Binding-site contacts:
Ligand atom C5 contacts residue THR120 of chain 1.B at 3.9 Å.
Ligand atom C8 contacts residue ASN118 of chain 1.B at 4.2 Å.
Ligand atom O6 contacts residue THR120 of chain 1.B at 3.2 Å (h-bond).
Ligand atom C1 contacts residue THR120 of chain 1.B at 4.2 Å.
Ligand atom O6 contacts residue PRO122 of chain 1.B at 4.2 Å.
Ligand atom C3 contacts residue ASN118 of chain 1.B at 3.8 Å.
Ligand atom N2 contacts residue ASN118 of chain 1.B at 2.8 Å (h-bond).
Ligand atom C7 contacts residue ASN118 of chain 1.B at 3.1 Å.
Ligand atom C7 contacts residue HIS220 of chain 1.B at 4.3 Å.
Ligand atom C1 contacts residue ASN118 of chain 1.B at 1.4 Å.
Ligand atom C8 contacts residue ARG157 of chain 1.B at 4.5 Å.
Ligand atom C7 contacts residue ILE156 of chain 1.B at 4.3 Å (hydrophobic).
Ligand atom O5 contacts residue THR120 of chain 1.B at 3.8 Å.
Ligand atom O5 contacts residue ASN118 of chain 1.B at 2.4 Å (h-bond).
Ligand atom C6 contacts residue THR120 of chain 1.B at 4.1 Å.
Ligand atom O6 contacts residue GLY121 of chain 1.B at 4.1 Å.
Ligand atom C8 contacts residue SER158 of chain 1.B at 3.9 Å.
Ligand atom O6 contacts residue ASN118 of chain 1.B at 4.5 Å.
Ligand atom O7 contacts residue ASN118 of chain 1.B at 3.0 Å (h-bond).
Ligand atom C4 contacts residue ASN118 of chain 1.B at 4.2 Å.
Ligand atom O7 contacts residue HIS220 of chain 1.B at 3.3 Å (h-bond).
Ligand atom C5 contacts residue ASN118 of chain 1.B at 3.7 Å.
Ligand atom C2 contacts residue ASN118 of chain 1.B at 2.5 Å.
Ligand atom C8 contacts residue ILE156 of chain 1.B at 3.9 Å (hydrophobic).
Ligand atom C8 contacts residue LEU161 of chain 1.B at 4.0 Å (hydrophobic).
Ligand atom O7 contacts residue ILE156 of chain 1.B at 4.1 Å.

Sequence of chain 1.B:
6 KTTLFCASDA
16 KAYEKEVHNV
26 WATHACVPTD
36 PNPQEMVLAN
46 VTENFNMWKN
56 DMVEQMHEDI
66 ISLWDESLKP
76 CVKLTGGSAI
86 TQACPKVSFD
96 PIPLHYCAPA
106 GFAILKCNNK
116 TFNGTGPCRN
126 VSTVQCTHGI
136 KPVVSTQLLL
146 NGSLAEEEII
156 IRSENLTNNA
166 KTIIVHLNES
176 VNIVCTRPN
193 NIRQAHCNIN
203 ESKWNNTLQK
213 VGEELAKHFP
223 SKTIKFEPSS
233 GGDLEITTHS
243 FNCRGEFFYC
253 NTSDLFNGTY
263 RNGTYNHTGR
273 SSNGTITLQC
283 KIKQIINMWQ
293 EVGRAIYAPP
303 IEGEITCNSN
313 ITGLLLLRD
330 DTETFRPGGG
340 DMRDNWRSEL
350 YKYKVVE

The small molecule below binds the protein below.
Small molecule (SMILES): CC(=O)N[C@@H]1[C@@H](O)[C@H](O)[C@@H](CO)O[C@H]1O